A small-molecule ligand and the protein it binds are described below.
Small molecule (SMILES): CC(=O)N[C@@H]1[C@@H](O)[C@H](O)[C@@H](CO)O[C@H]1O

Binding-site contacts:
Ligand atom O5 contacts residue LYS487 of chain 1.D at 3.2 Å (salt-bridge).
Ligand atom C5 contacts residue LYS487 of chain 1.D at 3.5 Å.
Ligand atom O7 contacts residue ASN687 of chain 1.D at 4.0 Å.
Ligand atom C2 contacts residue ASN687 of chain 1.D at 2.5 Å.
Ligand atom C6 contacts residue LYS487 of chain 1.D at 4.3 Å.
Ligand atom C1 contacts residue ASN687 of chain 1.D at 1.4 Å.
Ligand atom C1 contacts residue LYS487 of chain 1.D at 3.2 Å.
Ligand atom C7 contacts residue ASN687 of chain 1.D at 3.9 Å.
Ligand atom N2 contacts residue ASN687 of chain 1.D at 2.9 Å (h-bond).
Ligand atom C5 contacts residue ASN687 of chain 1.D at 3.7 Å.
Ligand atom C8 contacts residue PRO686 of chain 1.D at 3.8 Å (hydrophobic).
Ligand atom N2 contacts residue PRO686 of chain 1.D at 4.1 Å.
Ligand atom O7 contacts residue PRO686 of chain 1.D at 3.4 Å.
Ligand atom O5 contacts residue ASN687 of chain 1.D at 2.4 Å (h-bond).
Ligand atom C3 contacts residue ASN687 of chain 1.D at 3.8 Å.
Ligand atom C4 contacts residue ASN687 of chain 1.D at 4.2 Å.
Ligand atom C7 contacts residue PRO686 of chain 1.D at 3.5 Å (hydrophobic).

Sequence of chain 1.D:
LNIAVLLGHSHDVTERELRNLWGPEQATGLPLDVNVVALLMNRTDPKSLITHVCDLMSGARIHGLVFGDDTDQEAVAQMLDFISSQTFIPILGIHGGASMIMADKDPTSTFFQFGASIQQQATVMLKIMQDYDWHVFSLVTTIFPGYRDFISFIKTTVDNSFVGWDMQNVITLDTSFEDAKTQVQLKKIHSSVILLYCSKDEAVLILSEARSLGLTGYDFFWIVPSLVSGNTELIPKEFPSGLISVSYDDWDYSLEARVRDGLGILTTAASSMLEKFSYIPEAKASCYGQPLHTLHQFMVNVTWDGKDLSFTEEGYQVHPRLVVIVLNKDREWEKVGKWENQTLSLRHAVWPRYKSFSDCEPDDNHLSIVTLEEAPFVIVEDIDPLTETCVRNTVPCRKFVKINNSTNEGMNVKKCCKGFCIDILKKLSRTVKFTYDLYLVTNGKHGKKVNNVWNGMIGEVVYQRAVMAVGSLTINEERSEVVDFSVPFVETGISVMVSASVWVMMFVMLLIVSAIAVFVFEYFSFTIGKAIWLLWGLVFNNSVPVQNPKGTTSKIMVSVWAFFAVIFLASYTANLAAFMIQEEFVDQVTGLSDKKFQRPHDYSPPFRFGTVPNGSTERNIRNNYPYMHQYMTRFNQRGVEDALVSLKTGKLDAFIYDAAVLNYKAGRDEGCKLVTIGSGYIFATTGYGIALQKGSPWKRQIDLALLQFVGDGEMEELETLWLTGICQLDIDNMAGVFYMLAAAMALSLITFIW